Sequence of chain 1.W:
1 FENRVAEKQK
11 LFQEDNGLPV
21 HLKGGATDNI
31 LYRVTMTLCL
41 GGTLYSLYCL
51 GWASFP

Sequence of chain 1.P:
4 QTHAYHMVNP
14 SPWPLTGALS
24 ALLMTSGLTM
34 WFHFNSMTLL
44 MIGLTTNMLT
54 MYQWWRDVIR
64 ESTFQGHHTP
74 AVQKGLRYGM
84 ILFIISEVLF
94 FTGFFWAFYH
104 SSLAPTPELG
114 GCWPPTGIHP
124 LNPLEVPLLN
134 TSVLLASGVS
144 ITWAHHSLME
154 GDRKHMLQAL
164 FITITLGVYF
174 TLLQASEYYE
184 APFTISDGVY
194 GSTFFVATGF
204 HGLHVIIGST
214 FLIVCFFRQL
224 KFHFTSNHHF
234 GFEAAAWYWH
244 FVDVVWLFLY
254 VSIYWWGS

Binding-site contacts:
Ligand atom O49 contacts residue SER39 of chain 1.P at 3.4 Å (h-bond).
Ligand atom C19 contacts residue TYR45 of chain 1.W at 4.0 Å (hydrophobic).
Ligand atom O55 contacts residue SER39 of chain 1.P at 2.6 Å (h-bond).
Ligand atom C1 contacts residue SER39 of chain 1.P at 4.0 Å.
Ligand atom O49 contacts residue TYR45 of chain 1.W at 2.6 Å (h-bond).
Ligand atom C37 contacts residue GLY41 of chain 1.W at 4.1 Å.
Ligand atom C7 contacts residue ASN38 of chain 1.P at 4.0 Å.
Ligand atom C43 contacts residue THR37 of chain 1.W at 3.8 Å.
Ligand atom C43 contacts residue LEU38 of chain 1.W at 3.5 Å (hydrophobic).
Ligand atom O49 contacts residue MET33 of chain 1.P at 3.9 Å.
Ligand atom C7 contacts residue DMU1 of chain 1.BE at 4.2 Å.
Ligand atom C6 contacts residue TYR45 of chain 1.W at 3.9 Å (hydrophobic).
Ligand atom C31 contacts residue ILE45 of chain 1.P at 4.0 Å (hydrophobic).
Ligand atom C2 contacts residue DMU1 of chain 1.BE at 4.2 Å.
Ligand atom C43 contacts residue GLY41 of chain 1.W at 4.2 Å.
Ligand atom O55 contacts residue MET33 of chain 1.P at 3.9 Å.
Ligand atom C28 contacts residue DMU1 of chain 1.BE at 3.9 Å.
Ligand atom O16 contacts residue TYR45 of chain 1.W at 3.4 Å (h-bond).
Ligand atom C40 contacts residue GLY41 of chain 1.W at 3.9 Å.
Ligand atom C37 contacts residue GLY42 of chain 1.W at 4.2 Å.
Ligand atom C19 contacts residue DMU1 of chain 1.ZE at 4.2 Å.
Ligand atom C43 contacts residue GLY42 of chain 1.W at 4.1 Å.
Ligand atom O4 contacts residue ASN38 of chain 1.P at 2.8 Å (h-bond).
Ligand atom C2 contacts residue SER39 of chain 1.P at 3.5 Å.
Ligand atom C5 contacts residue DMU1 of chain 1.BE at 3.5 Å.
Ligand atom C25 contacts residue TYR45 of chain 1.W at 4.0 Å (hydrophobic).
Ligand atom C5 contacts residue ASN38 of chain 1.P at 3.9 Å.
Ligand atom C40 contacts residue GLY42 of chain 1.W at 4.2 Å.
Ligand atom O7 contacts residue DMU1 of chain 1.BE at 3.7 Å.
Ligand atom C1 contacts residue TYR45 of chain 1.W at 3.3 Å (hydrophobic).
Ligand atom C34 contacts residue DMU1 of chain 1.ZE at 3.8 Å.
Ligand atom C40 contacts residue DMU1 of chain 1.ZE at 3.9 Å.
Ligand atom C1 contacts residue THR41 of chain 1.P at 4.1 Å.
Ligand atom O49 contacts residue THR41 of chain 1.P at 3.0 Å (h-bond).
Ligand atom C37 contacts residue ILE45 of chain 1.P at 3.9 Å (hydrophobic).
Ligand atom C31 contacts residue TYR45 of chain 1.W at 3.9 Å (hydrophobic).
Ligand atom O3 contacts residue DMU1 of chain 1.BE at 2.1 Å (h-bond).
Ligand atom C25 contacts residue THR41 of chain 1.P at 4.0 Å.
Ligand atom O1 contacts residue DMU1 of chain 1.AF at 3.9 Å.
Ligand atom C11 contacts residue DMU1 of chain 1.AF at 3.7 Å.

This small molecule binds to this protein.
Small molecule (SMILES): CCCCCCCCCCO[C@@H]1O[C@H](CO)[C@@H](O[C@H]2O[C@H](CO)[C@@H](O)[C@H](O)[C@H]2O)[C@H](O)[C@H]1O